Sequence of chain 1.A:
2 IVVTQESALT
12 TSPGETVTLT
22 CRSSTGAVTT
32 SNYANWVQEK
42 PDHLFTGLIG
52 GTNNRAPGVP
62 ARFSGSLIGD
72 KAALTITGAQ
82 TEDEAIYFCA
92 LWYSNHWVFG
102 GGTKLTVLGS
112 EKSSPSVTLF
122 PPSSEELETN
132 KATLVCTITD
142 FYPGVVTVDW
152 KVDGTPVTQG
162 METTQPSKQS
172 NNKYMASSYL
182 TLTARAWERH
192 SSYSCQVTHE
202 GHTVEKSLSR

Binding-site contacts:
Ligand atom CA contacts residue TYR32 of chain 1.B at 3.5 Å (hydrophobic).
Ligand atom CB contacts residue TRP98 of chain 1.A at 3.6 Å (hydrophobic).
Ligand atom CB contacts residue TYR34 of chain 1.A at 3.3 Å (hydrophobic).
Ligand atom OD2 contacts residue TYR32 of chain 1.B at 3.4 Å.
Ligand atom CA contacts residue VAL101 of chain 1.B at 3.5 Å (hydrophobic).
Ligand atom C contacts residue TYR32 of chain 1.B at 3.5 Å (hydrophobic).
Ligand atom CD contacts residue TYR106 of chain 1.B at 3.9 Å (hydrophobic).
Ligand atom CD contacts residue TRP93 of chain 1.A at 3.7 Å (hydrophobic).
Ligand atom N contacts residue TRP93 of chain 1.A at 3.9 Å.
Ligand atom O contacts residue TYR32 of chain 1.B at 2.4 Å (h-bond).
Ligand atom O contacts residue TRP93 of chain 1.A at 2.6 Å (h-bond).
Ligand atom C contacts residue TYR32 of chain 1.B at 3.5 Å (hydrophobic).
Ligand atom C contacts residue TRP33 of chain 1.B at 3.6 Å (hydrophobic).
Ligand atom C contacts residue TRP93 of chain 1.A at 3.8 Å (hydrophobic).
Ligand atom N contacts residue TRP33 of chain 1.B at 3.7 Å.
Ligand atom O contacts residue SER95 of chain 1.A at 3.5 Å (h-bond).
Ligand atom CG contacts residue TYR106 of chain 1.B at 3.3 Å (hydrophobic).
Ligand atom O contacts residue GLN103 of chain 1.B at 3.0 Å (h-bond).
Ligand atom O contacts residue TRP93 of chain 1.A at 3.8 Å.
Ligand atom CG contacts residue TYR32 of chain 1.B at 3.5 Å (hydrophobic).
Ligand atom CB contacts residue PRO58 of chain 1.A at 3.6 Å (hydrophobic).
Ligand atom CA contacts residue TRP33 of chain 1.B at 3.8 Å (hydrophobic).
Ligand atom C contacts residue TRP93 of chain 1.A at 3.9 Å (hydrophobic).
Ligand atom CG contacts residue TYR34 of chain 1.A at 3.6 Å (hydrophobic).
Ligand atom OD2 contacts residue TRP33 of chain 1.B at 3.2 Å (h-bond).
Ligand atom CB contacts residue TRP33 of chain 1.B at 3.5 Å (hydrophobic).
Ligand atom OD1 contacts residue TRP33 of chain 1.B at 3.9 Å.
Ligand atom CG2 contacts residue TYR34 of chain 1.A at 3.9 Å (hydrophobic).
Ligand atom NE contacts residue ASN31 of chain 1.B at 3.5 Å (h-bond).
Ligand atom N contacts residue TYR32 of chain 1.B at 3.4 Å (h-bond).
Ligand atom O contacts residue TRP33 of chain 1.B at 3.5 Å.
Ligand atom CG contacts residue TRP33 of chain 1.B at 3.6 Å (hydrophobic).
Ligand atom CD contacts residue TYR34 of chain 1.A at 3.4 Å (hydrophobic).
Ligand atom CD contacts residue TYR32 of chain 1.B at 3.3 Å (hydrophobic).
Ligand atom CD contacts residue TYR32 of chain 1.B at 3.0 Å (hydrophobic).
Ligand atom CB contacts residue VAL101 of chain 1.B at 3.2 Å (hydrophobic).
Ligand atom CD contacts residue ASN31 of chain 1.B at 3.6 Å.
Ligand atom NH1 contacts residue ASN31 of chain 1.B at 3.3 Å (h-bond).
Ligand atom O contacts residue PRO58 of chain 1.A at 3.5 Å.
Ligand atom O contacts residue TRP33 of chain 1.B at 3.9 Å.

Sequence of chain 1.B:
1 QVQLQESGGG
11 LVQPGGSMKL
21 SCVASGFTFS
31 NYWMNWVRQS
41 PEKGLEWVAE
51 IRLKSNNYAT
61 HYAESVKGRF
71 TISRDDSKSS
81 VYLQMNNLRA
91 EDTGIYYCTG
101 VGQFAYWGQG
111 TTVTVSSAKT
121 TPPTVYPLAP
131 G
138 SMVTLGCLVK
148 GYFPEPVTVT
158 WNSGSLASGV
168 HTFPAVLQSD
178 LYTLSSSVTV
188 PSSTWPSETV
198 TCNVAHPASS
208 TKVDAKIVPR

The small molecule below binds the protein below.
Small molecule (SMILES): C[C@H](N)C(=O)N[C@@H](C)C(=O)N1CCC[C@H]1C(=O)N[C@@H](CC(=O)O)C(=O)N[C@H](C(=O)N[C@@H](CCCN=C(N)N)C(=O)N1CCC[C@H]1C(=O)N[C@@H](C)C(=O)N1CCC[C@H]1C=O)[C@@H](C)O